Sequence of chain 1.A:
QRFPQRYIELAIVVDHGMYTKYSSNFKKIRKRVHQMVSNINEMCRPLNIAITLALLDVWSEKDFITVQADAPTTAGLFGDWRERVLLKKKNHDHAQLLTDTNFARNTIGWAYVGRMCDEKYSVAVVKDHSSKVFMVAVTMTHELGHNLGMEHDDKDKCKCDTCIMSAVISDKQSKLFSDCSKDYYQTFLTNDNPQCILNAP

A small-molecule ligand and the protein it binds are described below.
Small molecule (SMILES): NCCCC[C@H](NC(=O)[C@@H]1CCC(=O)N1)C(=O)N[C@@H](CC1=CN=C2CC=CC=C12)C(=O)O

Binding-site contacts:
Ligand atom O contacts residue CD1 of chain 1.C at 2.5 Å.
Ligand atom O contacts residue THR109 of chain 1.A at 3.4 Å.
Ligand atom NE1 contacts residue VAL170 of chain 1.A at 3.6 Å.
Ligand atom O contacts residue GLU145 of chain 1.A at 2.6 Å (salt-bridge).
Ligand atom CZ2 contacts residue ILE166 of chain 1.A at 3.5 Å (hydrophobic).
Ligand atom CZ3 contacts residue ILE171 of chain 1.A at 3.6 Å (hydrophobic).
Ligand atom O contacts residue HIS144 of chain 1.A at 3.1 Å (h-bond).
Ligand atom OXT contacts residue HIS154 of chain 1.A at 3.3 Å (h-bond).
Ligand atom CG contacts residue HIS144 of chain 1.A at 3.6 Å.
Ligand atom CG contacts residue ARG107 of chain 1.A at 3.5 Å.
Ligand atom CE2 contacts residue HIS144 of chain 1.A at 3.3 Å.
Ligand atom CB contacts residue GLU145 of chain 1.A at 3.5 Å.
Ligand atom C contacts residue ASN108 of chain 1.A at 3.5 Å.
Ligand atom CZ2 contacts residue ILE171 of chain 1.A at 3.5 Å (hydrophobic).
Ligand atom CA contacts residue ASN108 of chain 1.A at 3.2 Å.
Ligand atom CE2 contacts residue ILE171 of chain 1.A at 3.5 Å (hydrophobic).
Ligand atom CE2 contacts residue SER168 of chain 1.A at 3.5 Å.
Ligand atom CA contacts residue GLU145 of chain 1.A at 3.6 Å.
Ligand atom N contacts residue ASN108 of chain 1.A at 2.9 Å (h-bond).
Ligand atom CD contacts residue ARG107 of chain 1.A at 3.4 Å.
Ligand atom NE1 contacts residue SER168 of chain 1.A at 2.8 Å (h-bond).
Ligand atom CD1 contacts residue ALA169 of chain 1.A at 3.3 Å (hydrophobic).
Ligand atom OXT contacts residue CD1 of chain 1.C at 2.1 Å.
Ligand atom OXT contacts residue HIS144 of chain 1.A at 3.5 Å (h-bond).
Ligand atom CZ2 contacts residue HIS144 of chain 1.A at 3.5 Å.
Ligand atom NE1 contacts residue ALA169 of chain 1.A at 3.3 Å (h-bond).
Ligand atom N contacts residue ASN108 of chain 1.A at 3.3 Å (h-bond).
Ligand atom CA contacts residue GLY111 of chain 1.A at 3.5 Å.
Ligand atom NE1 contacts residue HIS144 of chain 1.A at 3.2 Å.
Ligand atom CE contacts residue ARG107 of chain 1.A at 3.6 Å.
Ligand atom CH2 contacts residue ILE171 of chain 1.A at 3.5 Å (hydrophobic).
Ligand atom CD1 contacts residue HIS144 of chain 1.A at 3.4 Å.
Ligand atom C contacts residue HIS144 of chain 1.A at 3.4 Å.
Ligand atom O contacts residue ILE110 of chain 1.A at 2.8 Å (h-bond).
Ligand atom NE1 contacts residue ILE171 of chain 1.A at 3.6 Å (h-bond).
Ligand atom C contacts residue GLU145 of chain 1.A at 3.5 Å.
Ligand atom CH2 contacts residue ILE166 of chain 1.A at 3.6 Å (hydrophobic).
Ligand atom C contacts residue CD1 of chain 1.C at 2.6 Å.
Ligand atom CD2 contacts residue HIS144 of chain 1.A at 3.6 Å.
Ligand atom NZ contacts residue ARG107 of chain 1.A at 2.8 Å (salt-bridge).